Sequence of chain 1.F:
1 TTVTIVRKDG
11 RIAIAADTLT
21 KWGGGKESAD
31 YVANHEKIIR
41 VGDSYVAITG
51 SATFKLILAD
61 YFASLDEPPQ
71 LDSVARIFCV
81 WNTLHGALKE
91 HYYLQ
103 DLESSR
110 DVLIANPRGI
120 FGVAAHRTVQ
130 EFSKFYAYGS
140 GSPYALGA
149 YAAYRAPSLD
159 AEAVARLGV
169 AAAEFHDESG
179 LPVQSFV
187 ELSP

Sequence of chain 1.E:
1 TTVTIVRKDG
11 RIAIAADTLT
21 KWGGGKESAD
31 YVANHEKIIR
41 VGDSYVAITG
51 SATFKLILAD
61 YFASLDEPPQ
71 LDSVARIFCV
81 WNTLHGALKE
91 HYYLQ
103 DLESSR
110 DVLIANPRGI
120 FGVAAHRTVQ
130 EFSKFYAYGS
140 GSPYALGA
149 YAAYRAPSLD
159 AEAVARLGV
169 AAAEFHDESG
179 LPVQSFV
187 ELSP

Binding-site contacts:
Ligand atom CA contacts residue THR1 of chain 1.F at 2.5 Å.
Ligand atom C22 contacts residue PO41 of chain 1.U at 3.2 Å.
Ligand atom C23 contacts residue PO41 of chain 1.U at 3.1 Å.
Ligand atom CH3 contacts residue ALA124 of chain 1.E at 3.7 Å (hydrophobic).
Ligand atom C22 contacts residue THR1 of chain 1.F at 2.5 Å.
Ligand atom CA contacts residue GLY50 of chain 1.F at 3.6 Å.
Ligand atom O contacts residue HIS125 of chain 1.E at 3.2 Å (h-bond).
Ligand atom O contacts residue LYS21 of chain 1.F at 2.9 Å (salt-bridge).
Ligand atom C14 contacts residue GLY50 of chain 1.F at 3.2 Å.
Ligand atom CG2 contacts residue THR20 of chain 1.F at 3.2 Å.
Ligand atom N contacts residue LYS21 of chain 1.F at 3.2 Å (salt-bridge).
Ligand atom C24 contacts residue LEU19 of chain 1.F at 3.5 Å (hydrophobic).
Ligand atom O contacts residue PO41 of chain 1.U at 2.2 Å (h-bond).
Ligand atom O contacts residue ALA52 of chain 1.F at 3.0 Å (h-bond).
Ligand atom O contacts residue SER51 of chain 1.F at 3.4 Å (h-bond).
Ligand atom C contacts residue THR1 of chain 1.F at 1.4 Å.
Ligand atom CN contacts residue TRP22 of chain 1.F at 3.1 Å (hydrophobic).
Ligand atom CG1 contacts residue TRP22 of chain 1.F at 3.6 Å (hydrophobic).
Ligand atom C contacts residue HIS125 of chain 1.E at 3.7 Å.
Ligand atom C23 contacts residue GLU176 of chain 1.F at 3.2 Å.
Ligand atom CH3 contacts residue TRP22 of chain 1.F at 3.6 Å (hydrophobic).
Ligand atom C14 contacts residue THR1 of chain 1.F at 3.0 Å.
Ligand atom C24 contacts residue GLU176 of chain 1.F at 3.4 Å.
Ligand atom C24 contacts residue THR1 of chain 1.F at 3.4 Å.
Ligand atom C contacts residue PO41 of chain 1.U at 3.2 Å.
Ligand atom CD1 contacts residue GLN129 of chain 1.E at 3.6 Å.
Ligand atom O contacts residue GLY50 of chain 1.F at 3.1 Å (h-bond).
Ligand atom CA contacts residue LYS21 of chain 1.F at 3.5 Å.
Ligand atom N contacts residue GLY50 of chain 1.F at 3.1 Å (h-bond).
Ligand atom CG2 contacts residue LYS21 of chain 1.F at 3.6 Å.
Ligand atom CD1 contacts residue TRP22 of chain 1.F at 3.4 Å (hydrophobic).
Ligand atom C23 contacts residue THR1 of chain 1.F at 1.3 Å.
Ligand atom CG2 contacts residue HIS125 of chain 1.E at 3.7 Å.
Ligand atom CH3 contacts residue ASP110 of chain 1.E at 3.5 Å.
Ligand atom O6 contacts residue PO41 of chain 1.U at 2.7 Å (h-bond).
Ligand atom C20 contacts residue ILE48 of chain 1.F at 3.6 Å (hydrophobic).
Ligand atom O contacts residue THR20 of chain 1.F at 3.6 Å.
Ligand atom C15 contacts residue ALA52 of chain 1.F at 3.6 Å (hydrophobic).
Ligand atom CA contacts residue GLY50 of chain 1.F at 3.5 Å.
Ligand atom O contacts residue THR1 of chain 1.F at 2.1 Å (h-bond).

A small-molecule ligand and the protein it binds are described below.
Small molecule (SMILES): CC[C@H](C)[C@H](NC(=O)[C@H]([C@@H](C)CC)N(C)C(C)=O)C(=O)N[C@H](C(=O)N[C@@H](CC(C)C)[C@@H](O)C(C)(C)O)[C@@H](C)O